Sequence of chain 1.G:
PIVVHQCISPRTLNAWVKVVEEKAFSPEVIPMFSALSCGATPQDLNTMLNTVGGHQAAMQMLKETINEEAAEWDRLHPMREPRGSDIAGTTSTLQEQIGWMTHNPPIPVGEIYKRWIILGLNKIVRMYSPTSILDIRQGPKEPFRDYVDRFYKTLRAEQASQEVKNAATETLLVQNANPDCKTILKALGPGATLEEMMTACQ

Sequence of chain 1.L:
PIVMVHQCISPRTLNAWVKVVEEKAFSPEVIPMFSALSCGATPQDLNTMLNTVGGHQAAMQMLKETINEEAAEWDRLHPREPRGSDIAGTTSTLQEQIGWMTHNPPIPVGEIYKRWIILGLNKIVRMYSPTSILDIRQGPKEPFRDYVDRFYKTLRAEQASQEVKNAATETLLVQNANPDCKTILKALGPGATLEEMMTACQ

Binding-site contacts:
Ligand atom C25 contacts residue GLY106 of chain 1.L at 3.5 Å.
Ligand atom N1 contacts residue THR186 of chain 1.G at 3.5 Å (h-bond).
Ligand atom C17 contacts residue ASN57 of chain 1.L at 3.4 Å.
Ligand atom O5 contacts residue THR107 of chain 1.L at 2.9 Å (h-bond).
Ligand atom C34 contacts residue TYR130 of chain 1.L at 3.4 Å (hydrophobic).
Ligand atom C15 contacts residue ASN53 of chain 1.L at 3.5 Å.
Ligand atom C34 contacts residue ASN53 of chain 1.L at 3.4 Å.
Ligand atom C11 contacts residue ASN57 of chain 1.L at 3.5 Å.
Ligand atom C22 contacts residue ASN53 of chain 1.L at 3.4 Å.
Ligand atom C37 contacts residue SER102 of chain 1.L at 3.5 Å.
Ligand atom F2 contacts residue LEU69 of chain 1.L at 3.4 Å.
Ligand atom N1 contacts residue ASN183 of chain 1.G at 3.0 Å (h-bond).
Ligand atom S2 contacts residue ASN74 of chain 1.L at 3.4 Å (h-bond).
Ligand atom C3 contacts residue GLN67 of chain 1.L at 3.4 Å.
Ligand atom O2 contacts residue ARG173 of chain 1.G at 3.5 Å.
Ligand atom N7 contacts residue ASN74 of chain 1.L at 3.5 Å (h-bond).
Ligand atom F1 contacts residue MET66 of chain 1.L at 3.2 Å.
Ligand atom O4 contacts residue LYS70 of chain 1.L at 3.0 Å.
Ligand atom C28 contacts residue ASN57 of chain 1.L at 3.4 Å.
Ligand atom F2 contacts residue LYS70 of chain 1.L at 3.3 Å.
Ligand atom O1 contacts residue ARG173 of chain 1.G at 3.4 Å.
Ligand atom O6 contacts residue LYS70 of chain 1.L at 3.4 Å (salt-bridge).
Ligand atom C6 contacts residue LYS182 of chain 1.G at 3.5 Å.
Ligand atom O8 contacts residue ASN74 of chain 1.L at 3.0 Å (h-bond).
Ligand atom C19 contacts residue MET66 of chain 1.L at 3.2 Å (hydrophobic).
Ligand atom O6 contacts residue ILE73 of chain 1.L at 3.0 Å.
Ligand atom O6 contacts residue ASN74 of chain 1.L at 3.5 Å (h-bond).
Ligand atom O2 contacts residue LYS182 of chain 1.G at 3.1 Å.
Ligand atom C12 contacts residue ASN57 of chain 1.L at 3.5 Å.
Ligand atom C4 contacts residue TYR169 of chain 1.G at 3.5 Å (hydrophobic).
Ligand atom O5 contacts residue GLY106 of chain 1.L at 3.4 Å (h-bond).
Ligand atom C34 contacts residue THR107 of chain 1.L at 3.5 Å.
Ligand atom O3 contacts residue GLN67 of chain 1.L at 3.2 Å (h-bond).
Ligand atom C1 contacts residue ASN183 of chain 1.G at 3.2 Å.
Ligand atom N6 contacts residue ASN57 of chain 1.L at 3.0 Å (h-bond).
Ligand atom C3 contacts residue TYR169 of chain 1.G at 3.2 Å (hydrophobic).
Ligand atom F2 contacts residue ILE73 of chain 1.L at 3.2 Å.
Ligand atom O7 contacts residue SER102 of chain 1.L at 3.3 Å.
Ligand atom N4 contacts residue ASN57 of chain 1.L at 2.7 Å (h-bond).
Ligand atom C2 contacts residue ASN183 of chain 1.G at 3.5 Å.

A protein and the small-molecule ligand that binds it are described below.
Small molecule (SMILES): Nc1ccc(S(=O)(=O)N2CCN(CC(=O)N[C@@H](Cc3cc(F)cc(F)c3)c3nc4ccccc4c(=O)n3-c3ccc(S(=O)(=O)N4CCOCC4)cc3)C(=O)C2)cc1